Sequence of chain 1.A:
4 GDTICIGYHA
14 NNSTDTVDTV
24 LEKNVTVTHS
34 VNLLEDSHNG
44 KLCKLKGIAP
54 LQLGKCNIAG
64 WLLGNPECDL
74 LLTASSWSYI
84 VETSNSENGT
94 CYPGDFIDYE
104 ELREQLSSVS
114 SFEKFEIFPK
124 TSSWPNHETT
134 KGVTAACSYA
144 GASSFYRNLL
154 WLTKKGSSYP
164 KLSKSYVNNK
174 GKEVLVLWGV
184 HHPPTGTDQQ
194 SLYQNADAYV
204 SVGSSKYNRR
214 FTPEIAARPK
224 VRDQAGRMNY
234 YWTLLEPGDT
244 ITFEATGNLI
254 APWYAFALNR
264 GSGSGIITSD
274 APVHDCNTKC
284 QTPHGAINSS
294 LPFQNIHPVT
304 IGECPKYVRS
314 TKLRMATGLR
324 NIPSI

Binding-site contacts:
Ligand atom O6 contacts residue GLU90 of chain 1.A at 4.0 Å.
Ligand atom C5 contacts residue ASN91 of chain 1.A at 3.6 Å.
Ligand atom C7 contacts residue ARG225 of chain 1.A at 3.3 Å.
Ligand atom C4 contacts residue ASN91 of chain 1.A at 4.2 Å.
Ligand atom C3 contacts residue ASN91 of chain 1.A at 3.9 Å.
Ligand atom O7 contacts residue CYS94 of chain 1.A at 3.4 Å.
Ligand atom O3 contacts residue ARG225 of chain 1.A at 3.0 Å (salt-bridge).
Ligand atom C1 contacts residue ASN91 of chain 1.A at 1.5 Å.
Ligand atom C8 contacts residue CYS140 of chain 1.A at 4.2 Å (hydrophobic).
Ligand atom C2 contacts residue ARG225 of chain 1.A at 4.1 Å.
Ligand atom C3 contacts residue ARG225 of chain 1.A at 4.0 Å.
Ligand atom C8 contacts residue ASN68 of chain 1.A at 3.4 Å.
Ligand atom C1 contacts residue LYS58 of chain 1.A at 4.2 Å.
Ligand atom O5 contacts residue GLU90 of chain 1.A at 4.3 Å.
Ligand atom C8 contacts residue ARG225 of chain 1.A at 3.8 Å.
Ligand atom C4 contacts residue ARG225 of chain 1.A at 4.3 Å.
Ligand atom C8 contacts residue CYS94 of chain 1.A at 3.8 Å (hydrophobic).
Ligand atom O7 contacts residue ASN68 of chain 1.A at 3.3 Å (h-bond).
Ligand atom N2 contacts residue ARG225 of chain 1.A at 3.7 Å.
Ligand atom C2 contacts residue GLU70 of chain 1.A at 4.3 Å.
Ligand atom C7 contacts residue CYS94 of chain 1.A at 4.0 Å (hydrophobic).
Ligand atom C5 contacts residue ARG225 of chain 1.A at 4.0 Å.
Ligand atom N2 contacts residue GLU70 of chain 1.A at 3.4 Å.
Ligand atom C6 contacts residue GLU90 of chain 1.A at 3.7 Å.
Ligand atom C8 contacts residue GLU70 of chain 1.A at 3.6 Å.
Ligand atom O7 contacts residue ARG225 of chain 1.A at 3.2 Å (salt-bridge).
Ligand atom C7 contacts residue ASN91 of chain 1.A at 3.4 Å.
Ligand atom C8 contacts residue PRO69 of chain 1.A at 4.4 Å (hydrophobic).
Ligand atom O5 contacts residue ARG225 of chain 1.A at 3.6 Å.
Ligand atom C7 contacts residue GLU70 of chain 1.A at 3.7 Å.
Ligand atom C6 contacts residue ARG225 of chain 1.A at 3.7 Å.
Ligand atom C2 contacts residue ASN91 of chain 1.A at 2.5 Å.
Ligand atom O5 contacts residue LYS58 of chain 1.A at 4.5 Å.
Ligand atom O7 contacts residue ASN91 of chain 1.A at 3.3 Å (h-bond).
Ligand atom C1 contacts residue GLU70 of chain 1.A at 4.0 Å.
Ligand atom O5 contacts residue ASN91 of chain 1.A at 2.3 Å (h-bond).
Ligand atom O6 contacts residue ARG225 of chain 1.A at 4.2 Å.
Ligand atom C8 contacts residue SER141 of chain 1.A at 4.2 Å.
Ligand atom C7 contacts residue ASN68 of chain 1.A at 3.8 Å.
Ligand atom N2 contacts residue ASN91 of chain 1.A at 3.0 Å (h-bond).

A protein and the small-molecule ligand that binds it are described below.
Small molecule (SMILES): CC(=O)N[C@H]1[C@H](O[C@H]2[C@H](O)[C@@H](NC(C)=O)CO[C@@H]2CO)O[C@H](CO)[C@@H](O[C@@H]2O[C@H](CO)[C@@H](O)[C@H](O)[C@@H]2O)[C@@H]1O